Sequence of chain 2.A:
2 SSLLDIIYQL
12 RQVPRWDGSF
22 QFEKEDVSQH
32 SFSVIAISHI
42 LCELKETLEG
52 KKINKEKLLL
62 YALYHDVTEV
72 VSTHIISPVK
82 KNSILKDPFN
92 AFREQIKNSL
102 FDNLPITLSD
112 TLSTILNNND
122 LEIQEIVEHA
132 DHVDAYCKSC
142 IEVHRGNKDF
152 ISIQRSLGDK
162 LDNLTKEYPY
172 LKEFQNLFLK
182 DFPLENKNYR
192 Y

Binding-site contacts:
Ligand atom C11 contacts residue ILE77 of chain 2.A at 3.9 Å (hydrophobic).
Ligand atom N02 contacts residue TRP17 of chain 2.A at 3.9 Å.
Ligand atom C03 contacts residue TRP17 of chain 2.A at 3.5 Å (hydrophobic).
Ligand atom O27 contacts residue ASP132 of chain 2.A at 2.9 Å (salt-bridge).
Ligand atom C04 contacts residue TRP17 of chain 2.A at 3.8 Å (hydrophobic).
Ligand atom O26 contacts residue LYS81 of chain 2.A at 2.6 Å (salt-bridge).
Ligand atom P21 contacts residue SER78 of chain 2.A at 3.3 Å.
Ligand atom O24 contacts residue MG1 of chain 2.C at 3.5 Å.
Ligand atom O30 contacts residue TRP17 of chain 2.A at 3.0 Å (h-bond).
Ligand atom O27 contacts residue MG1 of chain 2.C at 2.2 Å.
Ligand atom P21 contacts residue MG1 of chain 2.C at 3.1 Å.
Ligand atom C12 contacts residue TRP17 of chain 2.A at 3.9 Å (hydrophobic).
Ligand atom O18 contacts residue LEU158 of chain 2.A at 3.9 Å.
Ligand atom N10 contacts residue TRP17 of chain 2.A at 3.5 Å.
Ligand atom C29 contacts residue HIS75 of chain 2.A at 3.3 Å.
Ligand atom O23 contacts residue LYS82 of chain 2.A at 3.7 Å.
Ligand atom O28 contacts residue LYS81 of chain 2.A at 3.8 Å.
Ligand atom C13 contacts residue HIS75 of chain 2.A at 3.2 Å.
Ligand atom O19 contacts residue ASP132 of chain 2.A at 3.1 Å (salt-bridge).
Ligand atom O14 contacts residue SER78 of chain 2.A at 2.9 Å (h-bond).
Ligand atom O14 contacts residue ILE77 of chain 2.A at 3.5 Å.
Ligand atom O23 contacts residue SER78 of chain 2.A at 2.8 Å (h-bond).
Ligand atom O22 contacts residue MG1 of chain 2.C at 2.1 Å.
Ligand atom O20 contacts residue SER78 of chain 2.A at 2.9 Å (h-bond).
Ligand atom O30 contacts residue ILE77 of chain 2.A at 3.7 Å.
Ligand atom C09 contacts residue TRP17 of chain 2.A at 3.8 Å (hydrophobic).
Ligand atom P25 contacts residue MG1 of chain 2.C at 3.2 Å.
Ligand atom C11 contacts residue SER78 of chain 2.A at 3.8 Å.
Ligand atom C29 contacts residue TRP17 of chain 2.A at 3.3 Å (hydrophobic).
Ligand atom O19 contacts residue MG1 of chain 2.C at 2.1 Å.
Ligand atom N06 contacts residue ILE154 of chain 2.A at 3.9 Å.
Ligand atom P25 contacts residue LYS81 of chain 2.A at 3.8 Å.
Ligand atom C29 contacts residue ARG16 of chain 2.A at 3.6 Å.
Ligand atom O24 contacts residue SER78 of chain 2.A at 3.9 Å.
Ligand atom O30 contacts residue HIS75 of chain 2.A at 2.3 Å (h-bond).
Ligand atom P17 contacts residue MG1 of chain 2.C at 3.4 Å.
Ligand atom C12 contacts residue HIS75 of chain 2.A at 3.8 Å.
Ligand atom O20 contacts residue MG1 of chain 2.C at 3.6 Å.
Ligand atom N07 contacts residue ILE154 of chain 2.A at 3.7 Å.
Ligand atom O28 contacts residue MG1 of chain 2.C at 3.8 Å.

The small molecule below binds the protein below.
Small molecule (SMILES): Nc1ncnc2c1ncn2[C@@H]1O[C@H](COP(=O)(O)OP(=O)(O)OP(=O)(O)O)[C@H]1CO